Binding-site contacts:
Ligand atom N contacts residue PHE117 of chain 1.A at 4.0 Å.
Ligand atom CG contacts residue ASN119 of chain 1.A at 3.3 Å.
Ligand atom CG contacts residue ARG102 of chain 1.A at 3.6 Å.
Ligand atom O contacts residue GLY116 of chain 1.A at 2.9 Å (h-bond).
Ligand atom CB contacts residue PHE117 of chain 1.A at 3.9 Å (hydrophobic).
Ligand atom CA contacts residue PHE117 of chain 1.A at 4.0 Å (hydrophobic).
Ligand atom O contacts residue TRP115 of chain 1.A at 3.5 Å.
Ligand atom CA contacts residue GLY116 of chain 1.A at 3.0 Å.
Ligand atom OE1 contacts residue ASN119 of chain 1.A at 3.4 Å.
Ligand atom O contacts residue PHE117 of chain 1.A at 3.7 Å.
Ligand atom CG contacts residue TRP115 of chain 1.A at 3.8 Å (hydrophobic).
Ligand atom C contacts residue TRP115 of chain 1.A at 3.4 Å (hydrophobic).
Ligand atom N contacts residue ASP114 of chain 1.A at 2.7 Å (salt-bridge).
Ligand atom CB contacts residue ARG102 of chain 1.A at 3.9 Å.
Ligand atom C contacts residue PHE68 of chain 1.A at 3.7 Å (hydrophobic).
Ligand atom C contacts residue ARG54 of chain 1.A at 3.8 Å.
Ligand atom CA contacts residue PHE68 of chain 1.A at 3.6 Å (hydrophobic).
Ligand atom C contacts residue GLY116 of chain 1.A at 4.0 Å.
Ligand atom OG contacts residue ASP114 of chain 1.A at 2.5 Å (salt-bridge).
Ligand atom O contacts residue TRP115 of chain 1.A at 3.8 Å.
Ligand atom N contacts residue PHE68 of chain 1.A at 3.6 Å.
Ligand atom C contacts residue TRP115 of chain 1.A at 3.8 Å (hydrophobic).
Ligand atom CA contacts residue TRP115 of chain 1.A at 3.5 Å (hydrophobic).
Ligand atom CB contacts residue MET52 of chain 1.A at 3.7 Å (hydrophobic).
Ligand atom CB contacts residue GLY116 of chain 1.A at 3.4 Å.
Ligand atom CB contacts residue MET50 of chain 1.A at 3.9 Å (hydrophobic).
Ligand atom CA contacts residue GLY116 of chain 1.A at 4.0 Å.
Ligand atom C contacts residue GLY116 of chain 1.A at 3.4 Å.
Ligand atom OE2 contacts residue ASN119 of chain 1.A at 3.7 Å.
Ligand atom CB contacts residue TRP115 of chain 1.A at 3.4 Å (hydrophobic).
Ligand atom CB contacts residue PHE117 of chain 1.A at 3.9 Å (hydrophobic).
Ligand atom C contacts residue ASP114 of chain 1.A at 3.4 Å.
Ligand atom OG contacts residue MET50 of chain 1.A at 3.7 Å.
Ligand atom O contacts residue PHE68 of chain 1.A at 3.5 Å.
Ligand atom CB contacts residue ASP114 of chain 1.A at 3.3 Å.
Ligand atom CD contacts residue ASN119 of chain 1.A at 3.6 Å.
Ligand atom N contacts residue GLY116 of chain 1.A at 2.9 Å (h-bond).
Ligand atom CA contacts residue ASP114 of chain 1.A at 3.1 Å.
Ligand atom O contacts residue ARG54 of chain 1.A at 2.8 Å (salt-bridge).
Ligand atom N contacts residue TRP115 of chain 1.A at 3.5 Å.

Sequence of chain 1.A:
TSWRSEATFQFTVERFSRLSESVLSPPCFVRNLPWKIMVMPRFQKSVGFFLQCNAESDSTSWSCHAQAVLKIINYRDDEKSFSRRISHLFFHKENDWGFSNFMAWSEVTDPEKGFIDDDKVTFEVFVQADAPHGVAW

A protein and the small-molecule ligand that binds it are described below.
Small molecule (SMILES): NCCCC[C@H](NC(=O)[C@@H](N)CCC(=O)O)C(=O)N1CCC[C@H]1C(=O)N[C@@H](CO)C(=O)N[C@@H](CO)C(=O)N[C@@H](CO)C(=O)O